Sequence of chain 1.A:
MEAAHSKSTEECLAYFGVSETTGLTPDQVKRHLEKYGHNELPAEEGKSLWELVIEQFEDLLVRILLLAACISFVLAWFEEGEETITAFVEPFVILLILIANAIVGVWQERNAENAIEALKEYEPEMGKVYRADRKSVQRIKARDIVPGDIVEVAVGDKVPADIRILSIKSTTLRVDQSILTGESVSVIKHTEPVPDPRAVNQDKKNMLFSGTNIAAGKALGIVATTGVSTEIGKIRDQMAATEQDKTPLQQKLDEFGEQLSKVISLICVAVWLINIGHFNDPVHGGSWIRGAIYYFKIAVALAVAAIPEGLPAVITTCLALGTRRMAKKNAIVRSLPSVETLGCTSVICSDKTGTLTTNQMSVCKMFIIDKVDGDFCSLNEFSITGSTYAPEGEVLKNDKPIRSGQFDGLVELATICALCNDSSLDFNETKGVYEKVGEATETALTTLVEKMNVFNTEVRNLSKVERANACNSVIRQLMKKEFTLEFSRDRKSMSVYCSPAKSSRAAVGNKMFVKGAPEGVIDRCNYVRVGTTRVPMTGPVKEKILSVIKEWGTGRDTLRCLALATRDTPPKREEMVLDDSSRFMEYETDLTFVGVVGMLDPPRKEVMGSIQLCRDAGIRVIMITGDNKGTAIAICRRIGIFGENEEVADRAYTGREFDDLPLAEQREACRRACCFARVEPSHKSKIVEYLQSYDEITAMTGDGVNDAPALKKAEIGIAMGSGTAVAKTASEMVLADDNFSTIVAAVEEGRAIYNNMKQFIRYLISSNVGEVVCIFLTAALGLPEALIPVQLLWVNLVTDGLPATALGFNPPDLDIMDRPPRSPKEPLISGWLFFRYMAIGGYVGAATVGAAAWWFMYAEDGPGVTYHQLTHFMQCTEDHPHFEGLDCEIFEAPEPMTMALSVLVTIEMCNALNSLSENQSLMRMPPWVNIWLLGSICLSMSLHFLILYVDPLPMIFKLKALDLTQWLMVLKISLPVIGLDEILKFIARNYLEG

A small-molecule ligand and the protein it binds are described below.
Small molecule (SMILES): Nc1ncnc2c1ncn2[C@@H]1O[C@H](CO[P](=O)(O)O[P](=O)(O)CP(=O)(O)O)[C@@H](O)[C@H]1O

Binding-site contacts:
Ligand atom O2G contacts residue LYS685 of chain 1.A at 3.1 Å (salt-bridge).
Ligand atom N6 contacts residue GLU443 of chain 1.A at 3.0 Å (salt-bridge).
Ligand atom N9 contacts residue PHE488 of chain 1.A at 3.4 Å.
Ligand atom O2G contacts residue THR626 of chain 1.A at 3.4 Å (h-bond).
Ligand atom O1B contacts residue ARG561 of chain 1.A at 2.5 Å (salt-bridge).
Ligand atom N1 contacts residue LYS516 of chain 1.A at 2.9 Å (salt-bridge).
Ligand atom C4 contacts residue PHE488 of chain 1.A at 3.2 Å (hydrophobic).
Ligand atom C2 contacts residue PHE488 of chain 1.A at 3.5 Å (hydrophobic).
Ligand atom N3 contacts residue PHE488 of chain 1.A at 3.4 Å.
Ligand atom PG contacts residue THR354 of chain 1.A at 3.2 Å.
Ligand atom PB contacts residue ARG561 of chain 1.A at 3.6 Å.
Ligand atom PG contacts residue THR626 of chain 1.A at 3.5 Å.
Ligand atom O2A contacts residue ARG490 of chain 1.A at 2.8 Å (salt-bridge).
Ligand atom O4' contacts residue PHE488 of chain 1.A at 3.3 Å.
Ligand atom N1 contacts residue PHE488 of chain 1.A at 3.6 Å.
Ligand atom C3B contacts residue THR354 of chain 1.A at 3.4 Å.
Ligand atom O3A contacts residue GLY627 of chain 1.A at 3.2 Å.
Ligand atom PA contacts residue ARG490 of chain 1.A at 3.4 Å.
Ligand atom O1G contacts residue THR354 of chain 1.A at 2.3 Å (h-bond).
Ligand atom O2' contacts residue LEU563 of chain 1.A at 3.6 Å.
Ligand atom C2 contacts residue LYS516 of chain 1.A at 3.2 Å.
Ligand atom O1B contacts residue ASP628 of chain 1.A at 3.2 Å (salt-bridge).
Ligand atom O2G contacts residue ASP352 of chain 1.A at 3.0 Å (salt-bridge).
Ligand atom O2B contacts residue ARG561 of chain 1.A at 2.8 Å (salt-bridge).
Ligand atom O2' contacts residue ALA518 of chain 1.A at 3.4 Å.
Ligand atom O3' contacts residue ASP628 of chain 1.A at 3.5 Å.
Ligand atom PG contacts residue ASP352 of chain 1.A at 3.0 Å.
Ligand atom O1G contacts residue THR626 of chain 1.A at 2.5 Å (h-bond).
Ligand atom O3G contacts residue CA1 of chain 1.E at 2.7 Å.
Ligand atom O2G contacts residue GLY627 of chain 1.A at 2.9 Å (h-bond).
Ligand atom O2' contacts residue ARG679 of chain 1.A at 3.4 Å (salt-bridge).
Ligand atom O5' contacts residue PHE488 of chain 1.A at 3.4 Å.
Ligand atom O2G contacts residue ASN707 of chain 1.A at 3.3 Å (h-bond).
Ligand atom O1G contacts residue ASP352 of chain 1.A at 3.6 Å (salt-bridge).
Ligand atom O1G contacts residue LYS353 of chain 1.A at 3.5 Å.
Ligand atom O1A contacts residue ARG490 of chain 1.A at 3.1 Å.
Ligand atom O3G contacts residue THR354 of chain 1.A at 3.3 Å (h-bond).
Ligand atom O1A contacts residue GLY627 of chain 1.A at 3.6 Å.
Ligand atom O3G contacts residue ASP352 of chain 1.A at 2.3 Å (salt-bridge).
Ligand atom O3' contacts residue ARG679 of chain 1.A at 2.6 Å (salt-bridge).